Sequence of chain 14.E:
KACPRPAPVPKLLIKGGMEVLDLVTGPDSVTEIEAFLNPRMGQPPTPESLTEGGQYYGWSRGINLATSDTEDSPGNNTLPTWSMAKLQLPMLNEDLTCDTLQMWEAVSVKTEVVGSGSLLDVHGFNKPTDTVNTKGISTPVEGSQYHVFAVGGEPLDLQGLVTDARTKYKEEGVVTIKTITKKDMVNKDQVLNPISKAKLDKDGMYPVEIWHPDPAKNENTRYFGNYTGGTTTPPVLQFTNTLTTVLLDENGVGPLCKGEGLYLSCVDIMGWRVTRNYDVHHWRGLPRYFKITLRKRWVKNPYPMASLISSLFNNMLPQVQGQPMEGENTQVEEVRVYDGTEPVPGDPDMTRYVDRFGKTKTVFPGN

Binding-site contacts:
Ligand atom O4 contacts residue VAL296 of chain 14.D at 4.0 Å.
Ligand atom O6 contacts residue ASN93 of chain 14.D at 3.4 Å (h-bond).
Ligand atom C4 contacts residue VAL296 of chain 14.D at 4.2 Å (hydrophobic).
Ligand atom C3 contacts residue HIS298 of chain 14.D at 3.9 Å.
Ligand atom O4 contacts residue ARG77 of chain 14.D at 4.3 Å.
Ligand atom C11 contacts residue ASP85 of chain 14.E at 3.6 Å.
Ligand atom C11 contacts residue TYR72 of chain 14.D at 4.0 Å (hydrophobic).
Ligand atom O3 contacts residue VAL296 of chain 14.D at 4.3 Å.
Ligand atom C5 contacts residue TYR72 of chain 14.D at 3.6 Å (hydrophobic).
Ligand atom C4 contacts residue GLY78 of chain 14.D at 3.8 Å.
Ligand atom N5 contacts residue TYR72 of chain 14.D at 3.0 Å (h-bond).
Ligand atom C2 contacts residue ARG77 of chain 14.D at 4.0 Å.
Ligand atom O3 contacts residue ASN80 of chain 14.D at 3.8 Å.
Ligand atom O1B contacts residue TYR72 of chain 14.D at 4.0 Å.
Ligand atom O4 contacts residue ILE79 of chain 14.D at 4.2 Å.
Ligand atom O1A contacts residue TYR72 of chain 14.D at 3.3 Å.
Ligand atom C3 contacts residue VAL296 of chain 14.D at 3.5 Å (hydrophobic).
Ligand atom C6 contacts residue THR94 of chain 14.D at 4.2 Å.
Ligand atom C4 contacts residue ARG77 of chain 14.D at 4.1 Å.
Ligand atom O8 contacts residue TYR72 of chain 14.D at 3.7 Å.
Ligand atom C6 contacts residue TYR72 of chain 14.D at 3.8 Å (hydrophobic).
Ligand atom O4 contacts residue GLY78 of chain 14.D at 3.1 Å (h-bond).
Ligand atom O8 contacts residue ARG77 of chain 14.D at 3.6 Å.
Ligand atom O3 contacts residue GLY78 of chain 14.D at 3.8 Å.
Ligand atom C1 contacts residue TYR72 of chain 14.D at 3.8 Å (hydrophobic).
Ligand atom O4 contacts residue THR291 of chain 14.D at 4.0 Å.
Ligand atom O4 contacts residue TYR72 of chain 14.D at 3.9 Å.
Ligand atom C4 contacts residue HIS298 of chain 14.D at 3.7 Å.
Ligand atom O1A contacts residue ARG77 of chain 14.D at 2.8 Å (salt-bridge).
Ligand atom C4 contacts residue TYR72 of chain 14.D at 3.4 Å (hydrophobic).
Ligand atom O3 contacts residue ARG77 of chain 14.D at 4.3 Å.
Ligand atom O4 contacts residue HIS298 of chain 14.D at 2.6 Å (h-bond).
Ligand atom C3 contacts residue GLY78 of chain 14.D at 4.0 Å.
Ligand atom C1 contacts residue ARG77 of chain 14.D at 3.4 Å.
Ligand atom C10 contacts residue TYR72 of chain 14.D at 3.8 Å (hydrophobic).
Ligand atom O10 contacts residue THR291 of chain 14.D at 3.8 Å.
Ligand atom O1A contacts residue GLY78 of chain 14.D at 4.1 Å.
Ligand atom C3 contacts residue ARG77 of chain 14.D at 3.4 Å.
Ligand atom C6 contacts residue ASN93 of chain 14.D at 3.2 Å.
Ligand atom O1B contacts residue ARG77 of chain 14.D at 2.8 Å (salt-bridge).

The protein below binds the small molecule below.
Small molecule (SMILES): CC(=O)N[C@H]1[C@H]([C@H](O)[C@H](O)CO)O[C@@](O[C@H]2[C@@H](O)[C@@H](CO)O[C@@H](O[C@H]3[C@H](O)[C@@H](O)[C@H](O)O[C@@H]3CO)[C@@H]2O)(C(=O)O)C[C@@H]1O

Sequence of chain 14.D:
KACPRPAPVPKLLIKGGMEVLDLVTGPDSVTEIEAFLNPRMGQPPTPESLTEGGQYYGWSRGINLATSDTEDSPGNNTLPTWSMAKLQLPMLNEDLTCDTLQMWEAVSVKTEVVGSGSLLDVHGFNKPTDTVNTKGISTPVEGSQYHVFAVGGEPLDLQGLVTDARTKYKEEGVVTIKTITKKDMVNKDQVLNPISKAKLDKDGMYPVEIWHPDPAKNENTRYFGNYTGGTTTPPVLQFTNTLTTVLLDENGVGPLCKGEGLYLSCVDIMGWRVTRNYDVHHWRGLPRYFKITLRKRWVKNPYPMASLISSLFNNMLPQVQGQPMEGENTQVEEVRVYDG